The protein below binds the small molecule below.
Small molecule (SMILES): CC(=O)N[C@@H]1[C@@H](O)[C@H](O)[C@@H](CO)O[C@H]1O

Binding-site contacts:
Ligand atom O6 contacts residue SER227 of chain 1.C at 3.7 Å.
Ligand atom O5 contacts residue ASN230 of chain 1.C at 2.4 Å (h-bond).
Ligand atom C6 contacts residue SER227 of chain 1.C at 4.0 Å.
Ligand atom N2 contacts residue ASN230 of chain 1.C at 2.9 Å (h-bond).
Ligand atom C5 contacts residue SER229 of chain 1.C at 4.4 Å.
Ligand atom O6 contacts residue SER229 of chain 1.C at 3.1 Å (h-bond).
Ligand atom C1 contacts residue ASN230 of chain 1.C at 1.4 Å.
Ligand atom C6 contacts residue SER229 of chain 1.C at 4.2 Å.
Ligand atom C6 contacts residue GLN234 of chain 1.C at 4.0 Å.
Ligand atom C7 contacts residue ASN230 of chain 1.C at 3.2 Å.
Ligand atom C5 contacts residue SER227 of chain 1.C at 4.2 Å.
Ligand atom C1 contacts residue SER229 of chain 1.C at 4.2 Å.
Ligand atom C4 contacts residue ASN230 of chain 1.C at 4.2 Å.
Ligand atom C5 contacts residue ASN230 of chain 1.C at 3.7 Å.
Ligand atom C2 contacts residue ASN230 of chain 1.C at 2.5 Å.
Ligand atom O5 contacts residue THR232 of chain 1.C at 4.2 Å.
Ligand atom C3 contacts residue ASN230 of chain 1.C at 3.8 Å.
Ligand atom C2 contacts residue THR232 of chain 1.C at 4.4 Å.
Ligand atom O5 contacts residue SER227 of chain 1.C at 3.7 Å.
Ligand atom C1 contacts residue SER227 of chain 1.C at 4.3 Å.
Ligand atom O5 contacts residue SER229 of chain 1.C at 3.4 Å (h-bond).
Ligand atom N2 contacts residue THR232 of chain 1.C at 4.4 Å.
Ligand atom O7 contacts residue ASN230 of chain 1.C at 2.9 Å (h-bond).
Ligand atom C5 contacts residue THR232 of chain 1.C at 4.3 Å.
Ligand atom C1 contacts residue THR232 of chain 1.C at 3.5 Å.

Sequence of chain 1.C:
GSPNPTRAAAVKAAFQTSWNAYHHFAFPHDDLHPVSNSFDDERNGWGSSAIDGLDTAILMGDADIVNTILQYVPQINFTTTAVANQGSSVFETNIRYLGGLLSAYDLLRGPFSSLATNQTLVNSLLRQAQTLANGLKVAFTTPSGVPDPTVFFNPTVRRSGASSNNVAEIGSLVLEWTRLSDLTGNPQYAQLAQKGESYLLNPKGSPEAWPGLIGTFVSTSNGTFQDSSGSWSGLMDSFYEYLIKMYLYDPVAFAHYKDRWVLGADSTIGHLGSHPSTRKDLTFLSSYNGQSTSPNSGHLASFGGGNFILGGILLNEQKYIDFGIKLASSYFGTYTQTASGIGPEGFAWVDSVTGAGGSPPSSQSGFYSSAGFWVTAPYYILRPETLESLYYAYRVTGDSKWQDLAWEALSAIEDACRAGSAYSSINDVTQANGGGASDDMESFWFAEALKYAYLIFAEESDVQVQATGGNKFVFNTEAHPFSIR